This small molecule binds to this protein.
Small molecule (SMILES): N[C@@H](CC(=O)O)C(=O)O

Sequence of chain 1.B:
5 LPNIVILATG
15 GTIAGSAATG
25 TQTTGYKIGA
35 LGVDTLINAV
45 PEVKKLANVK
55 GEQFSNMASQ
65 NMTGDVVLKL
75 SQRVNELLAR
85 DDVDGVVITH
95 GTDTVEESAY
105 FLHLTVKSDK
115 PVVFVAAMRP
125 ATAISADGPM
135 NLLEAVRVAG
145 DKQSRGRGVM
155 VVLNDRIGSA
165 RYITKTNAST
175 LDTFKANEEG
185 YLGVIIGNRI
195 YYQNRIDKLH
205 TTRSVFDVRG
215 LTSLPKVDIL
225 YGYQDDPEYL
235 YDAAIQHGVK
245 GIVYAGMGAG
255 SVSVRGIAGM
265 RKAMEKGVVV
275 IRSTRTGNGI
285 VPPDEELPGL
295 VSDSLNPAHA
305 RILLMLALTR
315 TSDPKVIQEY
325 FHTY

Sequence of chain 1.D:
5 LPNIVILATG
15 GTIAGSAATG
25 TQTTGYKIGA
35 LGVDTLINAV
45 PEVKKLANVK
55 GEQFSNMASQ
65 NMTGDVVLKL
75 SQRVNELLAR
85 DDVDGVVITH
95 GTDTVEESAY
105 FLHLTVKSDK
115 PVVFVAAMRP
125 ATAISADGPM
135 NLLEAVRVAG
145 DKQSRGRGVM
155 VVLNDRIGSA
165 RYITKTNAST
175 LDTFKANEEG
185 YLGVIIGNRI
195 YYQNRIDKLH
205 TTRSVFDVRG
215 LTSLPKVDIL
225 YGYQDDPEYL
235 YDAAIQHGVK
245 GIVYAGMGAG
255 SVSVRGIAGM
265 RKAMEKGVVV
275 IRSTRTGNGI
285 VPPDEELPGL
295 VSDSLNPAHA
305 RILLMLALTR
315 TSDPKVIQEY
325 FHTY

Binding-site contacts:
Ligand atom N contacts residue ASP97 of chain 1.D at 3.0 Å (salt-bridge).
Ligand atom CA contacts residue ILE32 of chain 1.D at 4.2 Å (hydrophobic).
Ligand atom OD1 contacts residue THR96 of chain 1.D at 2.6 Å (h-bond).
Ligand atom O contacts residue GLY15 of chain 1.D at 3.4 Å.
Ligand atom CA contacts residue GLN64 of chain 1.D at 4.0 Å.
Ligand atom C contacts residue ASP97 of chain 1.D at 3.9 Å.
Ligand atom C contacts residue SER63 of chain 1.D at 3.5 Å.
Ligand atom O contacts residue THR16 of chain 1.D at 4.0 Å.
Ligand atom O contacts residue SER63 of chain 1.D at 2.7 Å (h-bond).
Ligand atom OXT contacts residue GLY95 of chain 1.D at 3.4 Å.
Ligand atom O contacts residue GLY95 of chain 1.D at 3.3 Å.
Ligand atom C contacts residue GLN64 of chain 1.D at 3.7 Å.
Ligand atom CB contacts residue THR96 of chain 1.D at 3.5 Å.
Ligand atom O contacts residue ILE32 of chain 1.D at 4.0 Å.
Ligand atom CG contacts residue ALA121 of chain 1.D at 3.8 Å (hydrophobic).
Ligand atom OD2 contacts residue GLY95 of chain 1.D at 3.1 Å.
Ligand atom CB contacts residue ASP97 of chain 1.D at 3.6 Å.
Ligand atom OD1 contacts residue THR16 of chain 1.D at 3.1 Å (h-bond).
Ligand atom C contacts residue GLY95 of chain 1.D at 3.5 Å.
Ligand atom OD2 contacts residue THR96 of chain 1.D at 2.8 Å (h-bond).
Ligand atom N contacts residue GLN64 of chain 1.D at 3.0 Å (h-bond).
Ligand atom OD1 contacts residue ALA121 of chain 1.D at 3.0 Å (h-bond).
Ligand atom O contacts residue ALA62 of chain 1.D at 3.3 Å.
Ligand atom CA contacts residue THR16 of chain 1.D at 3.2 Å.
Ligand atom OXT contacts residue SER63 of chain 1.D at 2.5 Å (h-bond).
Ligand atom OXT contacts residue THR96 of chain 1.D at 3.3 Å (h-bond).
Ligand atom OXT contacts residue GLN64 of chain 1.D at 3.9 Å.
Ligand atom CA contacts residue ASP97 of chain 1.D at 3.8 Å.
Ligand atom CB contacts residue THR16 of chain 1.D at 3.1 Å.
Ligand atom CG contacts residue GLY95 of chain 1.D at 4.2 Å.
Ligand atom CG contacts residue THR16 of chain 1.D at 2.8 Å.
Ligand atom OD2 contacts residue ALA121 of chain 1.D at 3.8 Å.
Ligand atom C contacts residue THR96 of chain 1.D at 3.9 Å.
Ligand atom O contacts residue GLN64 of chain 1.D at 3.9 Å.
Ligand atom OD2 contacts residue THR16 of chain 1.D at 3.0 Å (h-bond).
Ligand atom OD2 contacts residue GLY15 of chain 1.D at 4.0 Å.
Ligand atom CG contacts residue THR96 of chain 1.D at 2.9 Å.
Ligand atom OXT contacts residue ASP97 of chain 1.D at 3.0 Å (salt-bridge).
Ligand atom N contacts residue SER255 of chain 1.B at 4.0 Å.
Ligand atom OD1 contacts residue MET122 of chain 1.D at 4.0 Å.